This small molecule binds to this protein.
Small molecule (SMILES): Nc1ncnc2c1ncn2[C@@H]1O[C@H](CO[P](=O)(O)O[P](=O)(O)NP(=O)(O)O)[C@@H](O)[C@H]1O

Sequence of chain 1.I:
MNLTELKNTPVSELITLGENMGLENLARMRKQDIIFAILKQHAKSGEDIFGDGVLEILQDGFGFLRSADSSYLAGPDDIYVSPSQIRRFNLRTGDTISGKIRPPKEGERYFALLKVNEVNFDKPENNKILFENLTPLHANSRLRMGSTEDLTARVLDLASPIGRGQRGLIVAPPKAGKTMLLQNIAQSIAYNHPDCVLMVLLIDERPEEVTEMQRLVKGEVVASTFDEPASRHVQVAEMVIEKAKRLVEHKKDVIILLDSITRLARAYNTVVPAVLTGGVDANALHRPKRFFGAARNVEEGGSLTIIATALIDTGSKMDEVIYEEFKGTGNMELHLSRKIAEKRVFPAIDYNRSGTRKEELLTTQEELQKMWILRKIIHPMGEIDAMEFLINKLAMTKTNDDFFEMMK

Sequence of chain 1.H:
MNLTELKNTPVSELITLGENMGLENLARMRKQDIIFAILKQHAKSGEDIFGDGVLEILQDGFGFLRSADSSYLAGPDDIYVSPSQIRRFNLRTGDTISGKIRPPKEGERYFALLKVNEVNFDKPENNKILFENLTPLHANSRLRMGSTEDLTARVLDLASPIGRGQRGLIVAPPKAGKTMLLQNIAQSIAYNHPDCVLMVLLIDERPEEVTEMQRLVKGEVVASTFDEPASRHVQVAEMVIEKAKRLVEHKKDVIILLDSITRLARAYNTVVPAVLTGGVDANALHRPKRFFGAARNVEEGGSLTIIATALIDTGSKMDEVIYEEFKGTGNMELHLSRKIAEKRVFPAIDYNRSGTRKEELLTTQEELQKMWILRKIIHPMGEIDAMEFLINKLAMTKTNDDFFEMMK

Binding-site contacts:
Ligand atom O3A contacts residue ALA182 of chain 1.I at 4.0 Å.
Ligand atom C6 contacts residue PHE355 of chain 1.I at 3.4 Å (hydrophobic).
Ligand atom C8 contacts residue GLY183 of chain 1.I at 3.7 Å.
Ligand atom O1A contacts residue MET186 of chain 1.I at 3.3 Å (h-bond).
Ligand atom N6 contacts residue PHE355 of chain 1.I at 3.7 Å.
Ligand atom C6 contacts residue MET186 of chain 1.I at 4.0 Å (hydrophobic).
Ligand atom O2' contacts residue MET186 of chain 1.I at 4.0 Å.
Ligand atom O3G contacts residue ARG366 of chain 1.H at 2.8 Å (salt-bridge).
Ligand atom N7 contacts residue MET186 of chain 1.I at 3.8 Å.
Ligand atom O3A contacts residue LYS181 of chain 1.I at 3.8 Å.
Ligand atom N3 contacts residue PHE355 of chain 1.I at 3.5 Å.
Ligand atom C2' contacts residue MET186 of chain 1.I at 3.9 Å (hydrophobic).
Ligand atom O1G contacts residue PRO180 of chain 1.I at 3.8 Å.
Ligand atom C2 contacts residue PHE355 of chain 1.I at 3.6 Å (hydrophobic).
Ligand atom O2G contacts residue LYS184 of chain 1.I at 3.6 Å.
Ligand atom N1 contacts residue PHE355 of chain 1.I at 3.7 Å.
Ligand atom O5' contacts residue GLY183 of chain 1.I at 3.9 Å.
Ligand atom O2G contacts residue ARG212 of chain 1.I at 4.0 Å.
Ligand atom O1A contacts residue THR185 of chain 1.I at 3.3 Å.
Ligand atom O1G contacts residue LYS184 of chain 1.I at 3.7 Å.
Ligand atom C5 contacts residue PHE355 of chain 1.I at 3.6 Å (hydrophobic).
Ligand atom O3A contacts residue LYS184 of chain 1.I at 4.0 Å.
Ligand atom O1B contacts residue ALA182 of chain 1.I at 3.8 Å.
Ligand atom C4 contacts residue MET186 of chain 1.I at 3.7 Å (hydrophobic).
Ligand atom O2B contacts residue THR185 of chain 1.I at 2.9 Å (h-bond).
Ligand atom O1B contacts residue THR185 of chain 1.I at 3.8 Å.
Ligand atom N9 contacts residue MET186 of chain 1.I at 3.5 Å (h-bond).
Ligand atom N9 contacts residue PHE355 of chain 1.I at 3.8 Å.
Ligand atom O1B contacts residue GLY183 of chain 1.I at 3.5 Å (h-bond).
Ligand atom C4 contacts residue PHE355 of chain 1.I at 3.5 Å (hydrophobic).
Ligand atom C8 contacts residue MET186 of chain 1.I at 3.6 Å (hydrophobic).
Ligand atom PB contacts residue LYS184 of chain 1.I at 4.0 Å.
Ligand atom O1G contacts residue LYS181 of chain 1.I at 4.0 Å.
Ligand atom O1A contacts residue GLY183 of chain 1.I at 3.6 Å.
Ligand atom O3A contacts residue GLY183 of chain 1.I at 3.4 Å (h-bond).
Ligand atom C5 contacts residue MET186 of chain 1.I at 3.8 Å (hydrophobic).
Ligand atom O2B contacts residue LYS184 of chain 1.I at 3.7 Å.
Ligand atom N3B contacts residue LYS181 of chain 1.I at 3.3 Å (salt-bridge).
Ligand atom O1B contacts residue LYS184 of chain 1.I at 2.9 Å (salt-bridge).
Ligand atom O1A contacts residue LYS184 of chain 1.I at 3.9 Å.